Sequence of chain 24.J:
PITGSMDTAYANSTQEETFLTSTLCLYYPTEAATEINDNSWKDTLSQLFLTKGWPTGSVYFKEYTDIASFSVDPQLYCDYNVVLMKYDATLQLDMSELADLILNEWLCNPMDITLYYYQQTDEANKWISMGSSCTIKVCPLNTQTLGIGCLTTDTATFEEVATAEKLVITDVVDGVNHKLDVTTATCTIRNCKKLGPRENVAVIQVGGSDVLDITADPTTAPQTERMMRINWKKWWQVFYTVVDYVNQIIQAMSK

Binding-site contacts:
Ligand atom C1 contacts residue ASN12 of chain 24.J at 2.1 Å.
Ligand atom C2 contacts residue ASN12 of chain 24.J at 3.2 Å.
Ligand atom O7 contacts residue ASN12 of chain 24.J at 3.7 Å.
Ligand atom C7 contacts residue ASN12 of chain 24.J at 3.9 Å.
Ligand atom C5 contacts residue ASN12 of chain 24.J at 4.1 Å.
Ligand atom N2 contacts residue ASN12 of chain 24.J at 3.8 Å.
Ligand atom O5 contacts residue ASN12 of chain 24.J at 2.7 Å (h-bond).

The protein below binds the small molecule below.
Small molecule (SMILES): CC(=O)N[C@H]1[C@H](O[C@H]2[C@H](O)[C@@H](NC(C)=O)CO[C@@H]2CO)O[C@H](CO)[C@@H](O)[C@@H]1O